Sequence of chain 1.B:
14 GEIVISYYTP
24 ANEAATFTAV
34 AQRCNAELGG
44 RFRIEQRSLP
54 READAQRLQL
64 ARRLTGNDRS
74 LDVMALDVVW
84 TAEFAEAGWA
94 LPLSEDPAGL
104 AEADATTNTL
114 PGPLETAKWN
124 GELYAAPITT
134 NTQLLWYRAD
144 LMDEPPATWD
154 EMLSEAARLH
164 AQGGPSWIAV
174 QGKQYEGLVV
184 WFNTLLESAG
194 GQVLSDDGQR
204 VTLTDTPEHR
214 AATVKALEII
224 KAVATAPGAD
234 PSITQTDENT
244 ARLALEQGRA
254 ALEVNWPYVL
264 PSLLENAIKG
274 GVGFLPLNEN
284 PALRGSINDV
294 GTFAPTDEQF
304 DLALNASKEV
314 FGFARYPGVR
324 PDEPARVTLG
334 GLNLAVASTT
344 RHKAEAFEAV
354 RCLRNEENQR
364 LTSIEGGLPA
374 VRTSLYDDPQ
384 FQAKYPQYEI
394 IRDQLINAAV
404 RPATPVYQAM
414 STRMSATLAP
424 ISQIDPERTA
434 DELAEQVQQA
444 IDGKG

Binding-site contacts:
Ligand atom O5 contacts residue TRP259 of chain 1.B at 3.2 Å (h-bond).
Ligand atom O6 contacts residue GLU241 of chain 1.B at 2.8 Å (salt-bridge).
Ligand atom O2 contacts residue ASN134 of chain 1.B at 3.1 Å (h-bond).
Ligand atom O4 contacts residue ARG404 of chain 1.B at 2.9 Å (salt-bridge).
Ligand atom O3 contacts residue GLY333 of chain 1.B at 3.2 Å.
Ligand atom O2 contacts residue ARG54 of chain 1.B at 3.7 Å.
Ligand atom O6 contacts residue LEU371 of chain 1.B at 3.2 Å.
Ligand atom O4 contacts residue GLU26 of chain 1.B at 2.7 Å (salt-bridge).
Ligand atom C4 contacts residue ARG404 of chain 1.B at 3.7 Å.
Ligand atom C6 contacts residue GLY180 of chain 1.B at 3.8 Å.
Ligand atom C6 contacts residue ASN134 of chain 1.B at 3.6 Å.
Ligand atom O5 contacts residue GLU241 of chain 1.B at 3.1 Å (salt-bridge).
Ligand atom C2 contacts residue ASN25 of chain 1.B at 3.6 Å.
Ligand atom C1 contacts residue TRP259 of chain 1.B at 3.5 Å (hydrophobic).
Ligand atom C6 contacts residue TRP259 of chain 1.B at 3.8 Å (hydrophobic).
Ligand atom O4 contacts residue GLU179 of chain 1.B at 3.5 Å.
Ligand atom C3 contacts residue ASN25 of chain 1.B at 3.7 Å.
Ligand atom C6 contacts residue GLU241 of chain 1.B at 3.5 Å.
Ligand atom C3 contacts residue ASP80 of chain 1.B at 3.2 Å.
Ligand atom C6 contacts residue TYR261 of chain 1.B at 3.6 Å (hydrophobic).
Ligand atom O2 contacts residue GLN59 of chain 1.B at 3.2 Å (h-bond).
Ligand atom O2 contacts residue GLY333 of chain 1.B at 3.9 Å.
Ligand atom O2 contacts residue GLY334 of chain 1.B at 3.1 Å (h-bond).
Ligand atom C4 contacts residue GLU26 of chain 1.B at 3.7 Å.
Ligand atom O6 contacts residue TYR261 of chain 1.B at 3.9 Å.
Ligand atom O6 contacts residue GLY180 of chain 1.B at 3.7 Å.
Ligand atom C5 contacts residue ASN134 of chain 1.B at 3.7 Å.
Ligand atom O3 contacts residue PRO23 of chain 1.B at 3.2 Å.
Ligand atom O3 contacts residue GLN59 of chain 1.B at 3.8 Å.
Ligand atom C2 contacts residue TRP259 of chain 1.B at 3.7 Å (hydrophobic).
Ligand atom C4 contacts residue ASP80 of chain 1.B at 3.5 Å.
Ligand atom O3 contacts residue GLY334 of chain 1.B at 3.4 Å (h-bond).
Ligand atom O4 contacts residue ASP80 of chain 1.B at 2.7 Å (salt-bridge).
Ligand atom O4 contacts residue LEU371 of chain 1.B at 3.8 Å.
Ligand atom O6 contacts residue ASN134 of chain 1.B at 3.0 Å (h-bond).
Ligand atom O3 contacts residue ASN25 of chain 1.B at 2.8 Å (h-bond).
Ligand atom O6 contacts residue TYR178 of chain 1.B at 3.5 Å.
Ligand atom O3 contacts residue ARG404 of chain 1.B at 3.0 Å (salt-bridge).
Ligand atom O3 contacts residue ASP80 of chain 1.B at 2.5 Å (salt-bridge).
Ligand atom O3 contacts residue GLU26 of chain 1.B at 3.2 Å (salt-bridge).

This small molecule binds to this protein.
Small molecule (SMILES): OC[C@H]1O[C@H](O[C@H]2O[C@H](CO)[C@@H](O)[C@H](O)[C@H]2O)[C@H](O)[C@@H](O)[C@@H]1O